A protein and the small-molecule ligand that binds it are described below.
Small molecule (SMILES): OCCCO

Sequence of chain 1.A:
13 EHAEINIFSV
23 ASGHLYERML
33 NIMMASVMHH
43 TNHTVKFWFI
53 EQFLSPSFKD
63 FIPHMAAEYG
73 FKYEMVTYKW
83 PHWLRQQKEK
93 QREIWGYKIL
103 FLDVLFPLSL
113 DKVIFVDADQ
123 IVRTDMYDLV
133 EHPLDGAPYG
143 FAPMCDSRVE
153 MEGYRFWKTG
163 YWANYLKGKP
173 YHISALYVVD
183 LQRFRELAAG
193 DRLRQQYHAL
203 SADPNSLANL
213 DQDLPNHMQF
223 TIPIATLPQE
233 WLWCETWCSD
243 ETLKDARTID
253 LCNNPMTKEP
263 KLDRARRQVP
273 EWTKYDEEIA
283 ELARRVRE

Binding-site contacts:
Ligand atom C3 contacts residue ARG150 of chain 1.A at 3.8 Å.
Ligand atom O3 contacts residue SER149 of chain 1.A at 3.1 Å (h-bond).
Ligand atom C3 contacts residue VAL151 of chain 1.A at 3.7 Å (hydrophobic).
Ligand atom O1 contacts residue ASP242 of chain 1.A at 2.9 Å (salt-bridge).
Ligand atom C3 contacts residue SER149 of chain 1.A at 4.0 Å.
Ligand atom C1 contacts residue ARG150 of chain 1.A at 3.4 Å.
Ligand atom O1 contacts residue ARG150 of chain 1.A at 3.4 Å (salt-bridge).
Ligand atom C2 contacts residue GLU152 of chain 1.A at 4.4 Å.
Ligand atom C1 contacts residue SER241 of chain 1.A at 4.3 Å.
Ligand atom O3 contacts residue VAL151 of chain 1.A at 3.0 Å (h-bond).
Ligand atom C2 contacts residue SER241 of chain 1.A at 3.9 Å.
Ligand atom C1 contacts residue GLU152 of chain 1.A at 4.1 Å.
Ligand atom O1 contacts residue SER241 of chain 1.A at 3.5 Å.
Ligand atom O3 contacts residue GLU152 of chain 1.A at 4.5 Å.
Ligand atom C2 contacts residue SER149 of chain 1.A at 3.9 Å.
Ligand atom O3 contacts residue ARG150 of chain 1.A at 3.7 Å.
Ligand atom C1 contacts residue ASP242 of chain 1.A at 4.2 Å.
Ligand atom C1 contacts residue GLU243 of chain 1.A at 4.0 Å.
Ligand atom C2 contacts residue ARG150 of chain 1.A at 3.8 Å.
Ligand atom C3 contacts residue GLU152 of chain 1.A at 4.0 Å.
Ligand atom O1 contacts residue GLU243 of chain 1.A at 3.2 Å (salt-bridge).